The protein below binds the small molecule below.
Small molecule (SMILES): CC(=O)N[C@@H]1[C@@H](O)[C@H](O)[C@@H](CO)O[C@H]1O

Binding-site contacts:
Ligand atom O7 contacts residue LYS117 of chain 2.D at 4.2 Å.
Ligand atom C6 contacts residue ASN125 of chain 2.D at 3.6 Å.
Ligand atom C5 contacts residue ASN125 of chain 2.D at 4.1 Å.
Ligand atom C2 contacts residue ASN121 of chain 2.D at 2.6 Å.
Ligand atom C4 contacts residue ASN121 of chain 2.D at 4.2 Å.
Ligand atom C5 contacts residue ASN121 of chain 2.D at 3.6 Å.
Ligand atom C1 contacts residue ASN121 of chain 2.D at 1.4 Å.
Ligand atom C7 contacts residue ASN121 of chain 2.D at 4.2 Å.
Ligand atom O6 contacts residue ASN125 of chain 2.D at 3.5 Å (h-bond).
Ligand atom C8 contacts residue LYS117 of chain 2.D at 4.4 Å.
Ligand atom O5 contacts residue ASN125 of chain 2.D at 3.3 Å (h-bond).
Ligand atom C3 contacts residue ASN121 of chain 2.D at 3.9 Å.
Ligand atom N2 contacts residue ASN121 of chain 2.D at 3.2 Å (h-bond).
Ligand atom O5 contacts residue ASN121 of chain 2.D at 2.4 Å (h-bond).
Ligand atom C1 contacts residue ASN125 of chain 2.D at 4.3 Å.

Sequence of chain 2.D:
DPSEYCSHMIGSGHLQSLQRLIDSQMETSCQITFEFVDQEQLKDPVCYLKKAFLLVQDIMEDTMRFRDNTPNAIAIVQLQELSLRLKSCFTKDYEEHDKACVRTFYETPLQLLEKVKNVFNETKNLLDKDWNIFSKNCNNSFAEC